Binding-site contacts:
Ligand atom C10 contacts residue ALA533 of chain 1.B at 3.3 Å (hydrophobic).
Ligand atom C15 contacts residue ALA533 of chain 1.B at 3.7 Å (hydrophobic).
Ligand atom N3 contacts residue ARG227 of chain 1.B at 3.4 Å.
Ligand atom N4 contacts residue PRO41 of chain 1.B at 3.6 Å.
Ligand atom C11 contacts residue ALA533 of chain 1.B at 3.3 Å (hydrophobic).
Ligand atom O1 contacts residue ASP229 of chain 1.B at 3.0 Å (salt-bridge).
Ligand atom O2 contacts residue LYS526 of chain 1.B at 3.6 Å.
Ligand atom C23 contacts residue ARG537 of chain 1.B at 3.1 Å.
Ligand atom N4 contacts residue GLY193 of chain 1.B at 2.8 Å (h-bond).
Ligand atom C17 contacts residue PRO41 of chain 1.B at 3.6 Å (hydrophobic).
Ligand atom C7 contacts residue GLU44 of chain 1.B at 3.1 Å.
Ligand atom C23 contacts residue PHE538 of chain 1.B at 3.6 Å (hydrophobic).
Ligand atom O1 contacts residue ARG227 of chain 1.B at 3.7 Å.
Ligand atom C23 contacts residue HIS516 of chain 1.B at 3.1 Å.
Ligand atom C9 contacts residue ALA533 of chain 1.B at 3.7 Å (hydrophobic).
Ligand atom F3 contacts residue GLU44 of chain 1.B at 3.3 Å.
Ligand atom O1 contacts residue TRP529 of chain 1.B at 3.7 Å.
Ligand atom N4 contacts residue ASN221 of chain 1.B at 3.5 Å (h-bond).
Ligand atom C6 contacts residue ALA533 of chain 1.B at 3.6 Å (hydrophobic).
Ligand atom O2 contacts residue TRP529 of chain 1.B at 3.5 Å.
Ligand atom F1 contacts residue GLU44 of chain 1.B at 3.5 Å.
Ligand atom N4 contacts residue MET225 of chain 1.B at 2.8 Å (h-bond).
Ligand atom C14 contacts residue ALA533 of chain 1.B at 3.7 Å (hydrophobic).
Ligand atom C22 contacts residue HIS516 of chain 1.B at 3.4 Å.
Ligand atom F1 contacts residue HIS516 of chain 1.B at 2.9 Å.
Ligand atom O3 contacts residue ARG537 of chain 1.B at 2.9 Å (salt-bridge).
Ligand atom C14 contacts residue TRP529 of chain 1.B at 3.5 Å (hydrophobic).
Ligand atom F2 contacts residue ARG537 of chain 1.B at 2.8 Å.
Ligand atom N2 contacts residue TRP529 of chain 1.B at 3.5 Å.
Ligand atom C24 contacts residue ARG537 of chain 1.B at 3.6 Å.
Ligand atom N4 contacts residue ARG227 of chain 1.B at 3.4 Å (salt-bridge).
Ligand atom N3 contacts residue PRO41 of chain 1.B at 3.4 Å.
Ligand atom C1 contacts residue GLU44 of chain 1.B at 3.4 Å.
Ligand atom F3 contacts residue VAL40 of chain 1.B at 3.5 Å.
Ligand atom C22 contacts residue ARG537 of chain 1.B at 3.4 Å.
Ligand atom C20 contacts residue ALA533 of chain 1.B at 3.7 Å (hydrophobic).
Ligand atom C17 contacts residue ARG227 of chain 1.B at 3.7 Å.
Ligand atom O2 contacts residue ARG227 of chain 1.B at 3.2 Å (salt-bridge).
Ligand atom C15 contacts residue TRP529 of chain 1.B at 2.9 Å (hydrophobic).
Ligand atom F3 contacts residue ARG537 of chain 1.B at 3.7 Å.

The protein below binds the small molecule below.
Small molecule (SMILES): CC#CC[C@@](O)(c1ccc(N2CCN(S(=O)(=O)c3ccc(N)nc3)C[C@@H]2C#CC)cc1)C(F)(F)F

Sequence of chain 1.B:
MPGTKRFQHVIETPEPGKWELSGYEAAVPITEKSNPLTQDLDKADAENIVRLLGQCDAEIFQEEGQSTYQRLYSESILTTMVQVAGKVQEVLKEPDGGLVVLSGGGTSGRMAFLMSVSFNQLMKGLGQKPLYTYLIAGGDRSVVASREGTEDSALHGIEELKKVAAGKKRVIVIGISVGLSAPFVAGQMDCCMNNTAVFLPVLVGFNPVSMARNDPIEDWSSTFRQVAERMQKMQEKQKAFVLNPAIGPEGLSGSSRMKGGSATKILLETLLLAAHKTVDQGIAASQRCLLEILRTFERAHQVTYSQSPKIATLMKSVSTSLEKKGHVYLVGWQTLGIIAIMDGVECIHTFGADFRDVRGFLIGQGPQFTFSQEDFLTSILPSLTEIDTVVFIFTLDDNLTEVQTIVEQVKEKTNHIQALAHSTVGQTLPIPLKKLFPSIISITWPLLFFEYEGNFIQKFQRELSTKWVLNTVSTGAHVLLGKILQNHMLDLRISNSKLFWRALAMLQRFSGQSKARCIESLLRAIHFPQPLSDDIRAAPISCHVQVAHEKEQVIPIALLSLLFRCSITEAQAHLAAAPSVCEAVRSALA